Sequence of chain 1.B:
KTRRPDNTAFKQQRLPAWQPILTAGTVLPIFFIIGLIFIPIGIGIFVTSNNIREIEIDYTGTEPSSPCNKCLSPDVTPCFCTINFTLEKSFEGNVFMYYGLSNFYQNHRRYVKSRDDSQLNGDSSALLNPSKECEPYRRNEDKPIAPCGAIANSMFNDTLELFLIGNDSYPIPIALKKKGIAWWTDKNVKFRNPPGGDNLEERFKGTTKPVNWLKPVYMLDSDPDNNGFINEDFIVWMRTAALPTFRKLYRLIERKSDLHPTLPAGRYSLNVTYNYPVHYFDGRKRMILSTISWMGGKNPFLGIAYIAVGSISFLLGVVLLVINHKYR

Binding-site contacts:
Ligand atom C5 contacts residue ASN111 of chain 1.B at 3.7 Å.
Ligand atom C7 contacts residue ASN111 of chain 1.B at 3.1 Å.
Ligand atom C1 contacts residue ASN111 of chain 1.B at 1.4 Å.
Ligand atom O6 contacts residue ILE192 of chain 1.B at 4.5 Å.
Ligand atom O5 contacts residue ASN111 of chain 1.B at 2.4 Å (h-bond).
Ligand atom C8 contacts residue ASN111 of chain 1.B at 4.3 Å.
Ligand atom N2 contacts residue ASN111 of chain 1.B at 2.9 Å (h-bond).
Ligand atom C3 contacts residue ASN111 of chain 1.B at 3.8 Å.
Ligand atom O7 contacts residue ASN111 of chain 1.B at 3.0 Å (h-bond).
Ligand atom C2 contacts residue ASN111 of chain 1.B at 2.5 Å.
Ligand atom C4 contacts residue ASN111 of chain 1.B at 4.2 Å.

The small molecule below binds the protein below.
Small molecule (SMILES): CC(=O)N[C@@H]1[C@@H](O)[C@H](O)[C@@H](CO)O[C@H]1O